Sequence of chain 1.B:
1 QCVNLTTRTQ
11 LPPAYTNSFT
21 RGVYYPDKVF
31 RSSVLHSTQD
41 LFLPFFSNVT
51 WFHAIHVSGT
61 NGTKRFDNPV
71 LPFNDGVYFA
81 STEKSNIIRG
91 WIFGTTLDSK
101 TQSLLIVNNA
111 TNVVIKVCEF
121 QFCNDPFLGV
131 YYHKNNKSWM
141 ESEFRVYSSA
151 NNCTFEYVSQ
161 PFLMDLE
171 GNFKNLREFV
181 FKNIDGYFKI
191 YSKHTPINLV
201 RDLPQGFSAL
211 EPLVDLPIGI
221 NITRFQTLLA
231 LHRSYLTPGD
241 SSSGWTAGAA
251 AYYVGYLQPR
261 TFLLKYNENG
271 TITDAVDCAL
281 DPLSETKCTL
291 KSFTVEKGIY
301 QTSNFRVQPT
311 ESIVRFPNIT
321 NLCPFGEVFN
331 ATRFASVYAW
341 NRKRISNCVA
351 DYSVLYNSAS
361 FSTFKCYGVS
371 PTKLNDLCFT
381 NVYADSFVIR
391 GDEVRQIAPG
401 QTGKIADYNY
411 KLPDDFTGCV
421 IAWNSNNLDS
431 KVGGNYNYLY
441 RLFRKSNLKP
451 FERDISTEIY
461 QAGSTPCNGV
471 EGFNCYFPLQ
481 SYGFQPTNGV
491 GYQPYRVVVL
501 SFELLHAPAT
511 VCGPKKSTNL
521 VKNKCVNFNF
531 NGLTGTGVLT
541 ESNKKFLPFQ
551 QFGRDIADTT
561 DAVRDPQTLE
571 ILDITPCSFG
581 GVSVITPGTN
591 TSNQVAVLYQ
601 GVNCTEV

The small molecule below binds the protein below.
Small molecule (SMILES): CC(=O)N[C@@H]1[C@@H](O)[C@H](O)[C@@H](CO)O[C@H]1O

Binding-site contacts:
Ligand atom C7 contacts residue THR605 of chain 1.B at 4.3 Å.
Ligand atom C8 contacts residue ASN603 of chain 1.B at 4.3 Å.
Ligand atom C3 contacts residue ASN603 of chain 1.B at 3.6 Å.
Ligand atom C1 contacts residue ASN603 of chain 1.B at 1.4 Å.
Ligand atom C4 contacts residue ASN603 of chain 1.B at 4.1 Å.
Ligand atom C2 contacts residue ASN603 of chain 1.B at 2.2 Å.
Ligand atom C7 contacts residue ASN603 of chain 1.B at 3.2 Å.
Ligand atom C5 contacts residue ASN603 of chain 1.B at 3.8 Å.
Ligand atom O7 contacts residue ASN603 of chain 1.B at 3.4 Å (h-bond).
Ligand atom O7 contacts residue THR605 of chain 1.B at 3.7 Å.
Ligand atom N2 contacts residue ASN603 of chain 1.B at 2.6 Å (h-bond).
Ligand atom O5 contacts residue ASN603 of chain 1.B at 2.5 Å (h-bond).